Binding-site contacts:
Ligand atom C1 contacts residue LEU404 of chain 1.E at 3.8 Å (hydrophobic).
Ligand atom O1 contacts residue ASP296 of chain 1.E at 3.3 Å (salt-bridge).
Ligand atom N1 contacts residue ASP316 of chain 1.E at 2.7 Å (salt-bridge).
Ligand atom C1 contacts residue ASP316 of chain 1.E at 3.9 Å.
Ligand atom O1 contacts residue GLU378 of chain 1.E at 3.3 Å (salt-bridge).
Ligand atom O1 contacts residue ASP376 of chain 1.E at 3.2 Å (salt-bridge).
Ligand atom O1 contacts residue ZN1 of chain 1.AB at 2.5 Å.
Ligand atom O1 contacts residue CO31 of chain 1.ZA at 2.6 Å (h-bond).
Ligand atom C1 contacts residue LYS291 of chain 1.E at 3.7 Å.
Ligand atom O2 contacts residue ZN1 of chain 1.AB at 2.6 Å.
Ligand atom N1 contacts residue THR403 of chain 1.E at 3.5 Å (h-bond).
Ligand atom O2 contacts residue LYS303 of chain 1.E at 2.5 Å (salt-bridge).
Ligand atom O2 contacts residue ASP296 of chain 1.E at 3.4 Å (salt-bridge).
Ligand atom O2 contacts residue ASP376 of chain 1.E at 3.4 Å (salt-bridge).
Ligand atom O3 contacts residue CO31 of chain 1.ZA at 3.1 Å (h-bond).
Ligand atom P contacts residue LEU404 of chain 1.E at 3.7 Å.
Ligand atom C8 contacts residue MET309 of chain 1.E at 3.2 Å (hydrophobic).
Ligand atom C10 contacts residue THR403 of chain 1.E at 3.6 Å.
Ligand atom C3 contacts residue LYS303 of chain 1.E at 3.8 Å.
Ligand atom C7 contacts residue MET309 of chain 1.E at 3.3 Å (hydrophobic).
Ligand atom P contacts residue ASP376 of chain 1.E at 3.7 Å.
Ligand atom C9 contacts residue PHE315 of chain 1.E at 3.7 Å (hydrophobic).
Ligand atom N3 contacts residue MET309 of chain 1.E at 3.9 Å.
Ligand atom C1 contacts residue ZN1 of chain 1.YA at 3.1 Å.
Ligand atom N1 contacts residue ASP296 of chain 1.E at 3.4 Å (salt-bridge).
Ligand atom O3 contacts residue LEU404 of chain 1.E at 2.8 Å (h-bond).
Ligand atom C6 contacts residue ALA494 of chain 1.E at 3.7 Å (hydrophobic).
Ligand atom C7 contacts residue LEU409 of chain 1.E at 3.2 Å (hydrophobic).
Ligand atom P contacts residue ZN1 of chain 1.AB at 3.1 Å.
Ligand atom O1 contacts residue ZN1 of chain 1.YA at 2.3 Å.
Ligand atom C10 contacts residue ALA494 of chain 1.E at 3.9 Å (hydrophobic).
Ligand atom N1 contacts residue ZN1 of chain 1.YA at 2.4 Å.
Ligand atom P contacts residue ZN1 of chain 1.YA at 3.2 Å.
Ligand atom C1 contacts residue THR403 of chain 1.E at 3.3 Å.
Ligand atom C4 contacts residue MET313 of chain 1.E at 3.8 Å (hydrophobic).
Ligand atom P contacts residue CO31 of chain 1.ZA at 3.8 Å.
Ligand atom O1 contacts residue LYS291 of chain 1.E at 3.3 Å (salt-bridge).
Ligand atom P contacts residue ASP296 of chain 1.E at 3.8 Å.
Ligand atom C8 contacts residue LEU409 of chain 1.E at 3.3 Å (hydrophobic).
Ligand atom N1 contacts residue LYS291 of chain 1.E at 3.4 Å (salt-bridge).

A small-molecule ligand and the protein it binds are described below.
Small molecule (SMILES): N[C@@H](c1ccc(-n2cccn2)cc1)P(=O)(O)O

Sequence of chain 1.E:
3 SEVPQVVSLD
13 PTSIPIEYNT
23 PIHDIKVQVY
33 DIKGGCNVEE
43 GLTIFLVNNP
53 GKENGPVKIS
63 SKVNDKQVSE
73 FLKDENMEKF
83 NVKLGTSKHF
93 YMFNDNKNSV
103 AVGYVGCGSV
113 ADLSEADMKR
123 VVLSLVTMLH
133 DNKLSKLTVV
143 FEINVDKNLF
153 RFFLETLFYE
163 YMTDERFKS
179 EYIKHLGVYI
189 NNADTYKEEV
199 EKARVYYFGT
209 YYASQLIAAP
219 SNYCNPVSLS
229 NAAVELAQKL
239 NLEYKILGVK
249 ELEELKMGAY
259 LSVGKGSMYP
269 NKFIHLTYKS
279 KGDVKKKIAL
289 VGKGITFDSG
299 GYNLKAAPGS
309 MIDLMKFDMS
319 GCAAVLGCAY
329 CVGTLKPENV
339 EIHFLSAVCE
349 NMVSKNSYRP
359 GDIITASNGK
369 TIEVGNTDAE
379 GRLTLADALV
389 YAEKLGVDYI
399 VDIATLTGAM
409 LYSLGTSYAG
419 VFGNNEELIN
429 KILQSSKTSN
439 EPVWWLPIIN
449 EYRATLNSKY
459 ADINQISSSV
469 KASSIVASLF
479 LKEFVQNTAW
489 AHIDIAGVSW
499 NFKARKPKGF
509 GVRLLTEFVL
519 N